Sequence of chain 1.A:
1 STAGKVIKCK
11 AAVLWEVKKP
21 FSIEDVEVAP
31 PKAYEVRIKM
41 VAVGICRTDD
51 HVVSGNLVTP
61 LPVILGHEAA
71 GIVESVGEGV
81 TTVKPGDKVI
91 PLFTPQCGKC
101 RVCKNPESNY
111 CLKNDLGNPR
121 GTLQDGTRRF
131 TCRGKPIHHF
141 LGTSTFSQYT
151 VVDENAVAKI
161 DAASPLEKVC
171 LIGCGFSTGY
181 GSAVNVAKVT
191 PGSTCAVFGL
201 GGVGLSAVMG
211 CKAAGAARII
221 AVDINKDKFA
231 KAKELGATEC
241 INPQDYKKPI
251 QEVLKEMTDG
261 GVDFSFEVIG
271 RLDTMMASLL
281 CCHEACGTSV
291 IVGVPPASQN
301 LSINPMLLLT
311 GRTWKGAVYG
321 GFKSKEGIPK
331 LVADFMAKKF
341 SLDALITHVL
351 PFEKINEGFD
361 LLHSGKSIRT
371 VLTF

Binding-site contacts:
Ligand atom C14 contacts residue HIS67 of chain 1.A at 3.2 Å.
Ligand atom O16 contacts residue HIS67 of chain 1.A at 3.0 Å (h-bond).
Ligand atom N13 contacts residue NAD1 of chain 1.E at 4.1 Å.
Ligand atom C5 contacts residue VAL318 of chain 1.A at 4.3 Å (hydrophobic).
Ligand atom C12 contacts residue PHE93 of chain 1.A at 4.1 Å (hydrophobic).
Ligand atom N13 contacts residue THR48 of chain 1.A at 3.9 Å.
Ligand atom C5 contacts residue PHE93 of chain 1.A at 3.8 Å (hydrophobic).
Ligand atom C4 contacts residue PHE93 of chain 1.A at 4.5 Å (hydrophobic).
Ligand atom O16 contacts residue CYS46 of chain 1.A at 3.6 Å (h-bond).
Ligand atom C2 contacts residue MET306 of chain 1.B at 4.0 Å (hydrophobic).
Ligand atom C12 contacts residue VAL294 of chain 1.A at 4.2 Å (hydrophobic).
Ligand atom C5 contacts residue NAD1 of chain 1.E at 3.5 Å.
Ligand atom C2 contacts residue VAL294 of chain 1.A at 4.5 Å (hydrophobic).
Ligand atom O16 contacts residue CYS174 of chain 1.A at 3.4 Å (h-bond).
Ligand atom O16 contacts residue THR48 of chain 1.A at 2.5 Å (h-bond).
Ligand atom C3 contacts residue VAL294 of chain 1.A at 3.6 Å (hydrophobic).
Ligand atom C4 contacts residue VAL294 of chain 1.A at 4.0 Å (hydrophobic).
Ligand atom C14 contacts residue LEU141 of chain 1.A at 4.3 Å (hydrophobic).
Ligand atom C14 contacts residue THR48 of chain 1.A at 3.5 Å.
Ligand atom C14 contacts residue ZN1 of chain 1.D at 2.8 Å.
Ligand atom C1 contacts residue LEU57 of chain 1.A at 3.7 Å (hydrophobic).
Ligand atom C6 contacts residue LEU57 of chain 1.A at 4.2 Å (hydrophobic).
Ligand atom N13 contacts residue LEU141 of chain 1.A at 4.1 Å.
Ligand atom C14 contacts residue NAD1 of chain 1.E at 3.7 Å.
Ligand atom C1 contacts residue LEU116 of chain 1.A at 3.6 Å (hydrophobic).
Ligand atom N13 contacts residue PHE93 of chain 1.A at 3.3 Å.
Ligand atom C12 contacts residue NAD1 of chain 1.E at 4.2 Å.
Ligand atom N13 contacts residue ZN1 of chain 1.D at 4.2 Å.
Ligand atom C4 contacts residue LEU309 of chain 1.B at 4.2 Å (hydrophobic).
Ligand atom C4 contacts residue VAL318 of chain 1.A at 3.9 Å (hydrophobic).
Ligand atom C12 contacts residue THR48 of chain 1.A at 3.5 Å.
Ligand atom O16 contacts residue ZN1 of chain 1.D at 2.2 Å.
Ligand atom C14 contacts residue CYS174 of chain 1.A at 3.4 Å (hydrophobic).
Ligand atom C14 contacts residue PHE93 of chain 1.A at 3.9 Å (hydrophobic).
Ligand atom C6 contacts residue LEU141 of chain 1.A at 3.5 Å (hydrophobic).
Ligand atom N13 contacts residue HIS67 of chain 1.A at 4.3 Å.
Ligand atom C5 contacts residue VAL294 of chain 1.A at 4.0 Å (hydrophobic).
Ligand atom C6 contacts residue LEU116 of chain 1.A at 3.5 Å (hydrophobic).
Ligand atom O16 contacts residue NAD1 of chain 1.E at 3.1 Å.

This protein binds this small molecule.
Small molecule (SMILES): CCCCCCCNC=O

Sequence of chain 1.B:
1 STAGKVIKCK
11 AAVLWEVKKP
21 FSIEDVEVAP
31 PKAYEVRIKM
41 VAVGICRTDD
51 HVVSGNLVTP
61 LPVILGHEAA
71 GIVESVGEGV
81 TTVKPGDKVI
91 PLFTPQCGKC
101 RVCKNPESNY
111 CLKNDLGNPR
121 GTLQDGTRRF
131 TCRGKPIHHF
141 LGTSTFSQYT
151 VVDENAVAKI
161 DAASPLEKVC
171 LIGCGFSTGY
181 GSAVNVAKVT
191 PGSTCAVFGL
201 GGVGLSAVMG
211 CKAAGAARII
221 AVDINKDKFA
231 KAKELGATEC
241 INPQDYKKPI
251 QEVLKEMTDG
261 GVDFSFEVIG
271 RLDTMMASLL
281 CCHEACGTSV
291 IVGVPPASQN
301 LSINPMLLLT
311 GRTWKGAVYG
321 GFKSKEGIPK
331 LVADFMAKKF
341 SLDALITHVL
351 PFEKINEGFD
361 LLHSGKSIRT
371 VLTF